This small molecule binds to this protein.
Small molecule (SMILES): Cc1cc(CCCCCCCOc2ccc(C3=NCCO3)cc2)on1

Binding-site contacts:
Ligand atom C2A contacts residue TRP203 of chain 24.A at 3.6 Å (hydrophobic).
Ligand atom C5B contacts residue ILE113 of chain 24.A at 3.5 Å (hydrophobic).
Ligand atom C4C contacts residue PHE135 of chain 24.A at 3.8 Å (hydrophobic).
Ligand atom C5B contacts residue ASP112 of chain 24.A at 4.0 Å.
Ligand atom C5 contacts residue PHE155 of chain 24.A at 3.9 Å (hydrophobic).
Ligand atom C5A contacts residue ASN228 of chain 24.A at 4.0 Å.
Ligand atom N3A contacts residue ILE113 of chain 24.A at 3.8 Å.
Ligand atom C5 contacts residue PHE233 of chain 24.A at 4.0 Å (hydrophobic).
Ligand atom C2C contacts residue VAL192 of chain 24.A at 3.7 Å (hydrophobic).
Ligand atom N2 contacts residue PHE155 of chain 24.A at 3.5 Å.
Ligand atom N3A contacts residue ASP112 of chain 24.A at 2.5 Å (salt-bridge).
Ligand atom C31 contacts residue PRO177 of chain 24.A at 3.9 Å (hydrophobic).
Ligand atom N3A contacts residue THR114 of chain 24.A at 4.0 Å.
Ligand atom C5B contacts residue ILE111 of chain 24.A at 3.9 Å (hydrophobic).
Ligand atom C4B contacts residue ILE113 of chain 24.A at 4.0 Å (hydrophobic).
Ligand atom C5C contacts residue PHE135 of chain 24.A at 3.5 Å (hydrophobic).
Ligand atom C6B contacts residue ILE113 of chain 24.A at 4.0 Å (hydrophobic).
Ligand atom N2 contacts residue PHE233 of chain 24.A at 3.7 Å.
Ligand atom C31 contacts residue ILE24 of chain 24.C at 3.6 Å (hydrophobic).
Ligand atom C4 contacts residue ILE24 of chain 24.C at 4.0 Å (hydrophobic).
Ligand atom C5C contacts residue ILE111 of chain 24.A at 3.8 Å (hydrophobic).
Ligand atom C2B contacts residue TRP203 of chain 24.A at 4.0 Å (hydrophobic).
Ligand atom C3C contacts residue PHE135 of chain 24.A at 3.8 Å (hydrophobic).
Ligand atom C4A contacts residue THR114 of chain 24.A at 3.5 Å.
Ligand atom C4C contacts residue VAL192 of chain 24.A at 3.5 Å (hydrophobic).
Ligand atom O1 contacts residue PHE233 of chain 24.A at 3.1 Å.
Ligand atom C6C contacts residue TYR201 of chain 24.A at 3.9 Å (hydrophobic).
Ligand atom C31 contacts residue VAL179 of chain 24.A at 3.3 Å (hydrophobic).
Ligand atom C5A contacts residue ASP112 of chain 24.A at 4.0 Å.
Ligand atom C2B contacts residue TYR201 of chain 24.A at 3.5 Å (hydrophobic).
Ligand atom C2A contacts residue ASP112 of chain 24.A at 3.8 Å.
Ligand atom C2C contacts residue PHE155 of chain 24.A at 3.9 Å (hydrophobic).
Ligand atom O1A contacts residue TRP203 of chain 24.A at 3.3 Å.
Ligand atom C3B contacts residue TRP203 of chain 24.A at 3.1 Å (hydrophobic).
Ligand atom C4B contacts residue TRP203 of chain 24.A at 3.5 Å (hydrophobic).
Ligand atom O1 contacts residue PHE155 of chain 24.A at 3.4 Å.
Ligand atom O1B contacts residue TYR201 of chain 24.A at 3.4 Å.
Ligand atom C3B contacts residue ASN228 of chain 24.A at 4.0 Å.
Ligand atom O1A contacts residue ASN228 of chain 24.A at 3.7 Å.
Ligand atom C4A contacts residue ASP112 of chain 24.A at 2.6 Å.

Sequence of chain 25.C:
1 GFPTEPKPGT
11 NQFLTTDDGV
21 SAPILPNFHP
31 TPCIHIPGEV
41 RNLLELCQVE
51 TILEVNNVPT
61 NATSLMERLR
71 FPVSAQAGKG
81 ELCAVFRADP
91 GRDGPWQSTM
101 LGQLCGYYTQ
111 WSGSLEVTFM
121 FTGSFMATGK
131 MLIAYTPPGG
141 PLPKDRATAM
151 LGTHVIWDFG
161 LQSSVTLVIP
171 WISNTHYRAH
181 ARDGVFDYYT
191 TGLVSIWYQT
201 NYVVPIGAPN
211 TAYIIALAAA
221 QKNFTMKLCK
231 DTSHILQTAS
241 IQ

Sequence of chain 24.C:
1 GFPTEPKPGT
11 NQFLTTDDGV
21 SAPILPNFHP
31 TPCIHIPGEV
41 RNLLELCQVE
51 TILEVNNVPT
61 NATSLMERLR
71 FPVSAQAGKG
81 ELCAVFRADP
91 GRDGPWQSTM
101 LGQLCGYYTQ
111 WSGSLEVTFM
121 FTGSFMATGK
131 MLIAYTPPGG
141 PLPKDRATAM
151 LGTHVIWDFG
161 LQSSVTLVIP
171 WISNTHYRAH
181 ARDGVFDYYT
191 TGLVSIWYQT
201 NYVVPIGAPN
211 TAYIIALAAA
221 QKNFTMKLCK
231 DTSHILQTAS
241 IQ

Sequence of chain 24.A:
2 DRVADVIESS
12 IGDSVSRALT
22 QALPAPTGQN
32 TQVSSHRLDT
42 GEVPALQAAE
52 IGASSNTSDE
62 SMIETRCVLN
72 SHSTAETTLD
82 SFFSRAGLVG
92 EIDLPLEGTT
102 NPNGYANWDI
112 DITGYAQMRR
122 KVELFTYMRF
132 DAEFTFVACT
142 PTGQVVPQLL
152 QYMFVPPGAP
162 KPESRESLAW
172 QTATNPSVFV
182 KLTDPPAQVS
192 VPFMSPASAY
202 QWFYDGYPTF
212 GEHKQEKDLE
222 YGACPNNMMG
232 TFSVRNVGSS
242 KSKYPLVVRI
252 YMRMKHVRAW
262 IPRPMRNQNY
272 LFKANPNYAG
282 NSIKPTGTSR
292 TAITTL